The small molecule below binds the protein below.
Small molecule (SMILES): COc1ccc(C2=NN(C3CCCCCC3)C(=O)C2(C)C)cc1OCCCCOc1ccc(-c2nnn[nH]2)cc1

Sequence of chain 1.B:
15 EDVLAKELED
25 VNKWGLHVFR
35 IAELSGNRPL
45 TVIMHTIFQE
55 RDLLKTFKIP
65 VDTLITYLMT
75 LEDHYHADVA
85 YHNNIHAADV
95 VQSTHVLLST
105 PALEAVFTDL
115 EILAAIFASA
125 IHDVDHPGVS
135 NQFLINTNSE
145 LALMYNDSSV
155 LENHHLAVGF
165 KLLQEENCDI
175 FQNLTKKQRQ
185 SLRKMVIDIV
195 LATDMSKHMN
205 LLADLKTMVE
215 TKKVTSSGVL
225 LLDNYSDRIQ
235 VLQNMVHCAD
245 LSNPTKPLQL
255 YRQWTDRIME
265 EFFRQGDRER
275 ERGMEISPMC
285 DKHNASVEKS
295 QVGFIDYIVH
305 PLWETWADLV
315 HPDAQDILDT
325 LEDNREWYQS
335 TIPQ

Binding-site contacts:
Ligand atom C13 contacts residue PHE298 of chain 1.B at 3.6 Å (hydrophobic).
Ligand atom O1 contacts residue PHE298 of chain 1.B at 3.8 Å.
Ligand atom O2 contacts residue PHE298 of chain 1.B at 3.6 Å.
Ligand atom N1 contacts residue TYR301 of chain 1.B at 3.5 Å.
Ligand atom C contacts residue MET199 of chain 1.B at 3.6 Å (hydrophobic).
Ligand atom C10 contacts residue PHE298 of chain 1.B at 3.5 Å (hydrophobic).
Ligand atom C9 contacts residue ILE262 of chain 1.B at 3.9 Å (hydrophobic).
Ligand atom C14 contacts residue MET283 of chain 1.B at 3.2 Å (hydrophobic).
Ligand atom N3 contacts residue TYR301 of chain 1.B at 3.6 Å.
Ligand atom C12 contacts residue MET283 of chain 1.B at 3.6 Å (hydrophobic).
Ligand atom C19 contacts residue TYR301 of chain 1.B at 3.5 Å (hydrophobic).
Ligand atom C15 contacts residue PHE298 of chain 1.B at 3.9 Å (hydrophobic).
Ligand atom C27 contacts residue MET283 of chain 1.B at 3.7 Å (hydrophobic).
Ligand atom C10 contacts residue ILE262 of chain 1.B at 3.9 Å (hydrophobic).
Ligand atom C8 contacts residue ILE262 of chain 1.B at 3.7 Å (hydrophobic).
Ligand atom O2 contacts residue GLN295 of chain 1.B at 2.9 Å (h-bond).
Ligand atom C5 contacts residue PHE298 of chain 1.B at 3.7 Å (hydrophobic).
Ligand atom N contacts residue TYR301 of chain 1.B at 3.4 Å.
Ligand atom O1 contacts residue ILE262 of chain 1.B at 3.5 Å.
Ligand atom C21 contacts residue PHE298 of chain 1.B at 3.7 Å (hydrophobic).
Ligand atom C13 contacts residue MET283 of chain 1.B at 3.7 Å (hydrophobic).
Ligand atom C28 contacts residue MET283 of chain 1.B at 3.7 Å (hydrophobic).
Ligand atom C11 contacts residue GLN295 of chain 1.B at 3.3 Å.
Ligand atom C14 contacts residue SER294 of chain 1.B at 3.4 Å.
Ligand atom O1 contacts residue GLN295 of chain 1.B at 3.3 Å (h-bond).
Ligand atom C11 contacts residue PHE266 of chain 1.B at 3.9 Å (hydrophobic).
Ligand atom C22 contacts residue PHE298 of chain 1.B at 3.7 Å (hydrophobic).
Ligand atom C8 contacts residue PHE298 of chain 1.B at 3.4 Å (hydrophobic).
Ligand atom C14 contacts residue PHE298 of chain 1.B at 3.6 Å (hydrophobic).
Ligand atom C12 contacts residue GLN295 of chain 1.B at 3.7 Å.
Ligand atom C2 contacts residue HIS86 of chain 1.B at 3.6 Å.
Ligand atom C9 contacts residue ASN247 of chain 1.B at 3.4 Å.
Ligand atom O contacts residue MET199 of chain 1.B at 3.2 Å.
Ligand atom C6 contacts residue PHE298 of chain 1.B at 3.8 Å (hydrophobic).
Ligand atom O3 contacts residue PHE298 of chain 1.B at 3.8 Å.
Ligand atom C21 contacts residue GLY297 of chain 1.B at 3.8 Å.
Ligand atom C7 contacts residue PHE298 of chain 1.B at 3.7 Å (hydrophobic).
Ligand atom C3 contacts residue LEU245 of chain 1.B at 3.6 Å (hydrophobic).
Ligand atom N2 contacts residue TYR301 of chain 1.B at 3.7 Å.
Ligand atom C20 contacts residue GLY297 of chain 1.B at 3.9 Å.